Sequence of chain 1.A:
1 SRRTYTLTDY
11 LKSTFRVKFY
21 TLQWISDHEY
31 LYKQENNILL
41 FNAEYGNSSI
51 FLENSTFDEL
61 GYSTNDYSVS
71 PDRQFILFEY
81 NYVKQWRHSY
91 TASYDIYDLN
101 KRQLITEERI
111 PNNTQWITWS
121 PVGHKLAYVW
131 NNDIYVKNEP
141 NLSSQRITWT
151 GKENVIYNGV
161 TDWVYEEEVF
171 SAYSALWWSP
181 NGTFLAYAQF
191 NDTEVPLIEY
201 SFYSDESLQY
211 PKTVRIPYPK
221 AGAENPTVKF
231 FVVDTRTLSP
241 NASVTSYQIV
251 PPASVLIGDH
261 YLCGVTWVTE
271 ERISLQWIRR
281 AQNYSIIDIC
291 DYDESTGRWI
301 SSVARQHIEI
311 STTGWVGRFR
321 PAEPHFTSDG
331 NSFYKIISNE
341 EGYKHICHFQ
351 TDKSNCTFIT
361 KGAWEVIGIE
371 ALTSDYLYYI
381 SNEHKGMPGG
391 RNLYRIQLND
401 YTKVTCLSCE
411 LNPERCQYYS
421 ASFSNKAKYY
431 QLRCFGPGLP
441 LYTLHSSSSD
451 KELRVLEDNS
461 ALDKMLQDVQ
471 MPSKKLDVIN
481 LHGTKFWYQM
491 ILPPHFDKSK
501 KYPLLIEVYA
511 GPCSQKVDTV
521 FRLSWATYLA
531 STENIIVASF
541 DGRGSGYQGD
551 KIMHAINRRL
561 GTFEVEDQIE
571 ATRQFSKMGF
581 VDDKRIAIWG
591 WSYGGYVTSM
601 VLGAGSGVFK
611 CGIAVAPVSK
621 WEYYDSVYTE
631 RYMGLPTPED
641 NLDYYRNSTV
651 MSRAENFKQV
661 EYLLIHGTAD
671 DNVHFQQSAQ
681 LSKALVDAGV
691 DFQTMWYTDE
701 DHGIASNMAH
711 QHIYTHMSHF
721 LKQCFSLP

Binding-site contacts:
Ligand atom C7 contacts residue THR312 of chain 1.A at 4.5 Å.
Ligand atom N2 contacts residue ASN283 of chain 1.A at 2.8 Å (h-bond).
Ligand atom C7 contacts residue ASN283 of chain 1.A at 3.1 Å.
Ligand atom C6 contacts residue ASP640 of chain 1.A at 4.3 Å.
Ligand atom O7 contacts residue ASN283 of chain 1.A at 3.1 Å (h-bond).
Ligand atom C6 contacts residue ARG558 of chain 1.A at 4.4 Å.
Ligand atom C2 contacts residue ASN283 of chain 1.A at 2.4 Å.
Ligand atom O7 contacts residue THR312 of chain 1.A at 3.5 Å.
Ligand atom C7 contacts residue SER311 of chain 1.A at 3.6 Å.
Ligand atom C1 contacts residue ASN283 of chain 1.A at 1.4 Å.
Ligand atom C8 contacts residue ILE310 of chain 1.A at 3.7 Å (hydrophobic).
Ligand atom C3 contacts residue ASN283 of chain 1.A at 3.8 Å.
Ligand atom C8 contacts residue SER311 of chain 1.A at 3.8 Å.
Ligand atom C5 contacts residue ALA281 of chain 1.A at 4.3 Å (hydrophobic).
Ligand atom C4 contacts residue ASN283 of chain 1.A at 4.2 Å.
Ligand atom O5 contacts residue ASN283 of chain 1.A at 2.4 Å (h-bond).
Ligand atom C8 contacts residue ASN283 of chain 1.A at 4.2 Å.
Ligand atom C1 contacts residue ALA281 of chain 1.A at 4.5 Å (hydrophobic).
Ligand atom O5 contacts residue ALA281 of chain 1.A at 4.2 Å.
Ligand atom O7 contacts residue SER311 of chain 1.A at 3.1 Å (h-bond).
Ligand atom O6 contacts residue ASP640 of chain 1.A at 3.3 Å (salt-bridge).
Ligand atom C8 contacts residue THR312 of chain 1.A at 4.0 Å.
Ligand atom C5 contacts residue ASN283 of chain 1.A at 3.7 Å.

This small molecule binds to this protein.
Small molecule (SMILES): CC(=O)N[C@@H]1[C@@H](O)[C@H](O)[C@@H](CO)O[C@H]1O